Sequence of chain 1.A:
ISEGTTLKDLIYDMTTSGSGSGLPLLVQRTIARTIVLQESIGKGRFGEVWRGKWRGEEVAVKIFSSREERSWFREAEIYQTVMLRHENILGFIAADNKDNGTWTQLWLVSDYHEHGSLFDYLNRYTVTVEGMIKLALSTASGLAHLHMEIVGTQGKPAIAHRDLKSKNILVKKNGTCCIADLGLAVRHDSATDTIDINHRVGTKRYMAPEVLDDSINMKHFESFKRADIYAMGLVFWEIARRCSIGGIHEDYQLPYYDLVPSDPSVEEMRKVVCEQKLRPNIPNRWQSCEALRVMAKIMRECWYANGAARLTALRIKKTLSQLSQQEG

A small-molecule ligand and the protein it binds are described below.
Small molecule (SMILES): CC(=O)Nc1nc(-c2ccc(F)c(C)n2)c(-c2ccc3nccnc3c2)[nH]1

Binding-site contacts:
Ligand atom C7 contacts residue LEU179 of chain 1.A at 3.7 Å (hydrophobic).
Ligand atom C23 contacts residue TYR88 of chain 1.A at 3.6 Å (hydrophobic).
Ligand atom N21 contacts residue LEU99 of chain 1.A at 3.9 Å.
Ligand atom C4 contacts residue ALA69 of chain 1.A at 4.0 Å (hydrophobic).
Ligand atom N3 contacts residue HIS122 of chain 1.A at 3.1 Å (h-bond).
Ligand atom C8 contacts residue LEU99 of chain 1.A at 3.9 Å (hydrophobic).
Ligand atom C12 contacts residue LYS71 of chain 1.A at 3.6 Å.
Ligand atom C27 contacts residue ASN177 of chain 1.A at 3.3 Å.
Ligand atom C18 contacts residue LYS71 of chain 1.A at 3.7 Å.
Ligand atom F24 contacts residue VAL118 of chain 1.A at 3.2 Å.
Ligand atom C1 contacts residue ILE50 of chain 1.A at 3.5 Å (hydrophobic).
Ligand atom F24 contacts residue SER119 of chain 1.A at 3.0 Å.
Ligand atom F24 contacts residue LEU117 of chain 1.A at 3.1 Å.
Ligand atom N6 contacts residue ILE50 of chain 1.A at 3.2 Å.
Ligand atom C18 contacts residue ALA69 of chain 1.A at 3.6 Å (hydrophobic).
Ligand atom C7 contacts residue ALA69 of chain 1.A at 3.5 Å (hydrophobic).
Ligand atom C16 contacts residue LYS71 of chain 1.A at 3.6 Å.
Ligand atom C2 contacts residue HIS122 of chain 1.A at 3.2 Å.
Ligand atom C19 contacts residue SER119 of chain 1.A at 3.4 Å.
Ligand atom C19 contacts residue LEU117 of chain 1.A at 3.7 Å (hydrophobic).
Ligand atom C18 contacts residue LEU117 of chain 1.A at 3.8 Å (hydrophobic).
Ligand atom N21 contacts residue LYS71 of chain 1.A at 3.5 Å.
Ligand atom C2 contacts residue TYR121 of chain 1.A at 3.3 Å (hydrophobic).
Ligand atom C23 contacts residue GLU84 of chain 1.A at 3.6 Å.
Ligand atom C8 contacts residue ALA69 of chain 1.A at 3.9 Å (hydrophobic).
Ligand atom C25 contacts residue ASP190 of chain 1.A at 3.6 Å.
Ligand atom C17 contacts residue ALA69 of chain 1.A at 4.0 Å (hydrophobic).
Ligand atom C18 contacts residue SER119 of chain 1.A at 3.1 Å.
Ligand atom C27 contacts residue ASP190 of chain 1.A at 3.3 Å.
Ligand atom N22 contacts residue ASP190 of chain 1.A at 2.7 Å (salt-bridge).
Ligand atom N13 contacts residue LYS71 of chain 1.A at 2.9 Å.
Ligand atom C7 contacts residue ASP120 of chain 1.A at 3.5 Å.
Ligand atom C14 contacts residue LYS71 of chain 1.A at 3.9 Å.
Ligand atom C8 contacts residue LEU179 of chain 1.A at 3.6 Å (hydrophobic).
Ligand atom C14 contacts residue ASP190 of chain 1.A at 3.6 Å.
Ligand atom C17 contacts residue LYS71 of chain 1.A at 3.7 Å.
Ligand atom C17 contacts residue SER119 of chain 1.A at 3.6 Å.
Ligand atom C1 contacts residue HIS122 of chain 1.A at 4.0 Å.
Ligand atom N13 contacts residue ASP190 of chain 1.A at 3.9 Å.
Ligand atom N3 contacts residue TYR121 of chain 1.A at 3.5 Å.